Sequence of chain 1.K:
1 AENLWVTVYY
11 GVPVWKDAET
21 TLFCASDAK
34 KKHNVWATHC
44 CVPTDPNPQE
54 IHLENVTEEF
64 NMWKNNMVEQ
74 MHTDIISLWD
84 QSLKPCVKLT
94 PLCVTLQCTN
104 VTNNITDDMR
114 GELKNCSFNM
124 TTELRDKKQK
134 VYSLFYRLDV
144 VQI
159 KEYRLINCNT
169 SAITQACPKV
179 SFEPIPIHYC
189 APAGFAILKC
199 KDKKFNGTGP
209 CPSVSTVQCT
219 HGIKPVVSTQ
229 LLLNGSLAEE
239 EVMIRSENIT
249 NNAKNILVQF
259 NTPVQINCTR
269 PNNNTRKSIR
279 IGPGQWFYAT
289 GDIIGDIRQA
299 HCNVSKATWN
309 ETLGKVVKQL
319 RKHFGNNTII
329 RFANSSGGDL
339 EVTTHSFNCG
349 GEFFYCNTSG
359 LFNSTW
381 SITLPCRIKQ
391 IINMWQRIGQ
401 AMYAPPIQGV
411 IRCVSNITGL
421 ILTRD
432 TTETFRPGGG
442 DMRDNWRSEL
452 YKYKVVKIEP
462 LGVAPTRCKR

A small-molecule ligand and the protein it binds are described below.
Small molecule (SMILES): CC(=O)N[C@H]1[C@H](O[C@H]2[C@H](O)[C@@H](NC(C)=O)CO[C@@H]2CO)O[C@H](CO)[C@@H](O[C@@H]2O[C@H](CO)[C@@H](O)[C@H](O)[C@@H]2O)[C@@H]1O

Binding-site contacts:
Ligand atom C2 contacts residue ASN232 of chain 1.K at 2.4 Å.
Ligand atom C1 contacts residue VAL414 of chain 1.K at 4.3 Å (hydrophobic).
Ligand atom O4 contacts residue VAL414 of chain 1.K at 4.0 Å.
Ligand atom C6 contacts residue NAG1 of chain 1.EA at 3.9 Å.
Ligand atom C1 contacts residue ASN232 of chain 1.K at 1.4 Å.
Ligand atom O5 contacts residue LYS222 of chain 1.K at 3.9 Å.
Ligand atom C5 contacts residue GLU181 of chain 1.K at 3.4 Å.
Ligand atom C8 contacts residue VAL224 of chain 1.K at 3.9 Å (hydrophobic).
Ligand atom O5 contacts residue VAL414 of chain 1.K at 4.4 Å.
Ligand atom C5 contacts residue ASN232 of chain 1.K at 3.7 Å.
Ligand atom O5 contacts residue NAG1 of chain 1.EA at 3.2 Å.
Ligand atom C8 contacts residue LEU231 of chain 1.K at 3.6 Å (hydrophobic).
Ligand atom C6 contacts residue GLU181 of chain 1.K at 3.5 Å.
Ligand atom O7 contacts residue CYS413 of chain 1.K at 3.9 Å.
Ligand atom C8 contacts residue VAL414 of chain 1.K at 3.9 Å (hydrophobic).
Ligand atom O7 contacts residue ARG412 of chain 1.K at 4.3 Å.
Ligand atom O6 contacts residue GLY348 of chain 1.K at 4.1 Å.
Ligand atom C3 contacts residue SER415 of chain 1.K at 4.4 Å.
Ligand atom C7 contacts residue VAL414 of chain 1.K at 4.0 Å (hydrophobic).
Ligand atom C4 contacts residue VAL414 of chain 1.K at 4.1 Å (hydrophobic).
Ligand atom N2 contacts residue ASN232 of chain 1.K at 2.8 Å (h-bond).
Ligand atom C1 contacts residue NAG1 of chain 1.EA at 3.6 Å.
Ligand atom O7 contacts residue VAL414 of chain 1.K at 3.6 Å.
Ligand atom N2 contacts residue SER415 of chain 1.K at 3.8 Å.
Ligand atom C3 contacts residue VAL414 of chain 1.K at 4.0 Å (hydrophobic).
Ligand atom C5 contacts residue NAG1 of chain 1.EA at 3.8 Å.
Ligand atom C7 contacts residue ASN232 of chain 1.K at 3.8 Å.
Ligand atom C3 contacts residue ASN232 of chain 1.K at 3.7 Å.
Ligand atom C8 contacts residue PHE345 of chain 1.K at 4.4 Å (hydrophobic).
Ligand atom O5 contacts residue ASN232 of chain 1.K at 2.4 Å (h-bond).
Ligand atom C1 contacts residue SER415 of chain 1.K at 4.0 Å.
Ligand atom O7 contacts residue PRO182 of chain 1.K at 4.5 Å.
Ligand atom O5 contacts residue GLU181 of chain 1.K at 4.1 Å.
Ligand atom O6 contacts residue LYS222 of chain 1.K at 3.5 Å (salt-bridge).
Ligand atom O3 contacts residue CYS347 of chain 1.K at 4.0 Å.
Ligand atom C5 contacts residue VAL414 of chain 1.K at 3.6 Å (hydrophobic).
Ligand atom C4 contacts residue ASN232 of chain 1.K at 4.3 Å.
Ligand atom O7 contacts residue ASN232 of chain 1.K at 4.4 Å.
Ligand atom C2 contacts residue SER415 of chain 1.K at 4.3 Å.
Ligand atom C7 contacts residue VAL224 of chain 1.K at 4.4 Å (hydrophobic).